Sequence of chain 1.C:
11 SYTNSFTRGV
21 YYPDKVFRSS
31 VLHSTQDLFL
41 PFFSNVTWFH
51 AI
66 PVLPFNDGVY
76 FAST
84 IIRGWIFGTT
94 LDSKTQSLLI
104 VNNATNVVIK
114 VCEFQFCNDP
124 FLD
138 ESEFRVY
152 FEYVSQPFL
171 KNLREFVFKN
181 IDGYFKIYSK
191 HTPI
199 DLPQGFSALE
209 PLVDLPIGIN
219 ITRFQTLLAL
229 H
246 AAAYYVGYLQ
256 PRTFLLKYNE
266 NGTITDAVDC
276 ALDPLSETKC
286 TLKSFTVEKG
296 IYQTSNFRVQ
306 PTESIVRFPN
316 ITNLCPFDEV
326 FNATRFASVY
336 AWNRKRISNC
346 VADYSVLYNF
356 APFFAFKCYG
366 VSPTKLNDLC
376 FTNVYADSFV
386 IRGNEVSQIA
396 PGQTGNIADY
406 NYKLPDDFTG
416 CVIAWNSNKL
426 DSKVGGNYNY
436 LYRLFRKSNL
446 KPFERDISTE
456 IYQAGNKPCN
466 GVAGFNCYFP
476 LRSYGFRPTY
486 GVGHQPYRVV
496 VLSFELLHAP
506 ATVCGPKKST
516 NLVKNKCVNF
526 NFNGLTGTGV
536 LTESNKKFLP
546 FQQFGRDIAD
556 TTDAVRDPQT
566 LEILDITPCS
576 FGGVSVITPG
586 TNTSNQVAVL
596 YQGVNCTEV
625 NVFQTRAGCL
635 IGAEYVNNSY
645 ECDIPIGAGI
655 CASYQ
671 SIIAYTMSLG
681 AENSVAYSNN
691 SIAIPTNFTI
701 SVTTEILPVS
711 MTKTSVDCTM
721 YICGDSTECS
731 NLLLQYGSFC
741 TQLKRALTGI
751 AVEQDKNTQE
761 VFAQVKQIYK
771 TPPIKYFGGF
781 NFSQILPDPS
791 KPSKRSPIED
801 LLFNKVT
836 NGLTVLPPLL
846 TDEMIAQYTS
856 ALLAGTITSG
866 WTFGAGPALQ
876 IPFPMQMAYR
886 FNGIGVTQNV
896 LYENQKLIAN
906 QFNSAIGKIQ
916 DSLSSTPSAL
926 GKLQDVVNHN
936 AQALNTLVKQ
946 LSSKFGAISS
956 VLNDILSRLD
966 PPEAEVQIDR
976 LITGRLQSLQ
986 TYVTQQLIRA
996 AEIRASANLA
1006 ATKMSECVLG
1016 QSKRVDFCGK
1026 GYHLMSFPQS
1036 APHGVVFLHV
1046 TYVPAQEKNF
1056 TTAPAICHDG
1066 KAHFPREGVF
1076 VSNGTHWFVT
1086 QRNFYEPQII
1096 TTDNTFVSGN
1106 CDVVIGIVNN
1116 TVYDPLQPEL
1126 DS

The protein below binds the small molecule below.
Small molecule (SMILES): CC(=O)N[C@@H]1[C@@H](O)[C@H](O)[C@@H](CO)O[C@H]1O

Binding-site contacts:
Ligand atom N2 contacts residue ASN600 of chain 1.C at 2.9 Å (h-bond).
Ligand atom O5 contacts residue THR602 of chain 1.C at 2.9 Å (h-bond).
Ligand atom C7 contacts residue ASN600 of chain 1.C at 3.5 Å.
Ligand atom C1 contacts residue ASN600 of chain 1.C at 1.4 Å.
Ligand atom O7 contacts residue ASN600 of chain 1.C at 3.6 Å.
Ligand atom O5 contacts residue ASN600 of chain 1.C at 2.4 Å (h-bond).
Ligand atom C4 contacts residue ASN600 of chain 1.C at 4.2 Å.
Ligand atom C5 contacts residue ASN600 of chain 1.C at 3.7 Å.
Ligand atom N2 contacts residue GLN628 of chain 1.C at 4.5 Å.
Ligand atom C6 contacts residue THR602 of chain 1.C at 3.9 Å.
Ligand atom C2 contacts residue ASN600 of chain 1.C at 2.5 Å.
Ligand atom C3 contacts residue ASN600 of chain 1.C at 3.8 Å.
Ligand atom C5 contacts residue THR602 of chain 1.C at 3.7 Å.
Ligand atom C1 contacts residue THR602 of chain 1.C at 3.3 Å.
Ligand atom C8 contacts residue GLN628 of chain 1.C at 4.3 Å.